A small-molecule ligand and the protein it binds are described below.
Small molecule (SMILES): CC(=O)N[C@@H]1[C@@H](O)[C@H](O)[C@@H](CO)O[C@H]1O

Binding-site contacts:
Ligand atom O7 contacts residue ASN298 of chain 1.C at 4.2 Å.
Ligand atom C6 contacts residue ARG438 of chain 1.C at 3.9 Å.
Ligand atom C7 contacts residue SER336 of chain 1.C at 3.9 Å.
Ligand atom O7 contacts residue SER336 of chain 1.C at 2.7 Å (h-bond).
Ligand atom C7 contacts residue ASN298 of chain 1.C at 3.3 Å.
Ligand atom O5 contacts residue ARG438 of chain 1.C at 2.8 Å (salt-bridge).
Ligand atom O7 contacts residue ASN334 of chain 1.C at 3.3 Å (h-bond).
Ligand atom C8 contacts residue ASN298 of chain 1.C at 3.4 Å.
Ligand atom C5 contacts residue ASN298 of chain 1.C at 3.7 Å.
Ligand atom C5 contacts residue ARG438 of chain 1.C at 3.9 Å.
Ligand atom O7 contacts residue GLU296 of chain 1.C at 4.1 Å.
Ligand atom C4 contacts residue ASN298 of chain 1.C at 4.2 Å.
Ligand atom C7 contacts residue ASN334 of chain 1.C at 3.7 Å.
Ligand atom C1 contacts residue ASN298 of chain 1.C at 1.4 Å.
Ligand atom C1 contacts residue ARG438 of chain 1.C at 3.5 Å.
Ligand atom N2 contacts residue ASN298 of chain 1.C at 2.8 Å (h-bond).
Ligand atom C1 contacts residue GLU296 of chain 1.C at 4.4 Å.
Ligand atom C5 contacts residue GLU296 of chain 1.C at 4.3 Å.
Ligand atom C3 contacts residue GLU296 of chain 1.C at 4.1 Å.
Ligand atom O5 contacts residue ASN298 of chain 1.C at 2.4 Å (h-bond).
Ligand atom O7 contacts residue ILE335 of chain 1.C at 3.4 Å.
Ligand atom C8 contacts residue ASN334 of chain 1.C at 3.9 Å.
Ligand atom C3 contacts residue ASN298 of chain 1.C at 3.8 Å.
Ligand atom C7 contacts residue ILE335 of chain 1.C at 4.5 Å (hydrophobic).
Ligand atom C2 contacts residue ASN298 of chain 1.C at 2.4 Å.

Sequence of chain 1.C:
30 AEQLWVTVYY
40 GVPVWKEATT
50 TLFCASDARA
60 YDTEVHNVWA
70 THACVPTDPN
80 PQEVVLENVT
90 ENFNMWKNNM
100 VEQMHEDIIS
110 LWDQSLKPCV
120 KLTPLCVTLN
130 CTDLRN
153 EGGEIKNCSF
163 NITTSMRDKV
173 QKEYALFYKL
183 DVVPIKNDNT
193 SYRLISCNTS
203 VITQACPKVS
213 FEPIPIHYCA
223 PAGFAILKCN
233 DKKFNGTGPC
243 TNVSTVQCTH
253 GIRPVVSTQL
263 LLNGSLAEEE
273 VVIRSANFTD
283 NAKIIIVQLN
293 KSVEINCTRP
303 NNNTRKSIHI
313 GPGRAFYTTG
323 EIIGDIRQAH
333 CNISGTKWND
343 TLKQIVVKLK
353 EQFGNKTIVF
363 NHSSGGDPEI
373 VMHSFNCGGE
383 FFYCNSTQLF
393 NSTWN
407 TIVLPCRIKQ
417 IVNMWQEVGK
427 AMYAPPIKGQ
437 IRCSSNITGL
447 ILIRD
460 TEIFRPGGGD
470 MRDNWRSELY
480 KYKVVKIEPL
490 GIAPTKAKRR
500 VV